Sequence of chain 1.A:
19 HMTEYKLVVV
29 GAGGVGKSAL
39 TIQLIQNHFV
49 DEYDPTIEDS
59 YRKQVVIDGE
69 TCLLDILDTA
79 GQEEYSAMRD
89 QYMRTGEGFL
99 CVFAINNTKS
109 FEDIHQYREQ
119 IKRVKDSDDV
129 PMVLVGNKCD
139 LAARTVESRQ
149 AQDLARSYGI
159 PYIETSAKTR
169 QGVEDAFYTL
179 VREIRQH

Binding-site contacts:
Ligand atom C1 contacts residue VAL33 of chain 1.A at 3.5 Å (hydrophobic).
Ligand atom N1 contacts residue VAL33 of chain 1.A at 3.7 Å.
Ligand atom C5 contacts residue GLY34 of chain 1.A at 4.2 Å.
Ligand atom C2 contacts residue GLY34 of chain 1.A at 4.1 Å.
Ligand atom C5 contacts residue ASP138 of chain 1.A at 4.2 Å.
Ligand atom C4 contacts residue ASP138 of chain 1.A at 3.6 Å.
Ligand atom C1 contacts residue ASP138 of chain 1.A at 3.6 Å.
Ligand atom C2 contacts residue ASP138 of chain 1.A at 3.7 Å.
Ligand atom C4 contacts residue CYS137 of chain 1.A at 2.8 Å (hydrophobic).
Ligand atom C4 contacts residue ASN104 of chain 1.A at 3.1 Å.
Ligand atom C3 contacts residue GLY32 of chain 1.A at 4.5 Å.
Ligand atom N1 contacts residue ASP138 of chain 1.A at 3.5 Å (salt-bridge).
Ligand atom O1 contacts residue VAL33 of chain 1.A at 4.3 Å.
Ligand atom N1 contacts residue GLY34 of chain 1.A at 4.0 Å.
Ligand atom O2 contacts residue ASP138 of chain 1.A at 3.9 Å.
Ligand atom C6 contacts residue GLY32 of chain 1.A at 3.4 Å.
Ligand atom C6 contacts residue VAL33 of chain 1.A at 3.7 Å (hydrophobic).
Ligand atom O1 contacts residue CYS137 of chain 1.A at 3.3 Å.
Ligand atom C2 contacts residue CYS137 of chain 1.A at 2.8 Å (hydrophobic).
Ligand atom O1 contacts residue GLY34 of chain 1.A at 4.0 Å.
Ligand atom O2 contacts residue VAL33 of chain 1.A at 3.6 Å.
Ligand atom C4 contacts residue ALA102 of chain 1.A at 4.1 Å (hydrophobic).
Ligand atom N1 contacts residue CYS137 of chain 1.A at 3.9 Å.
Ligand atom C6 contacts residue GLU380 of chain 1.B at 4.2 Å.
Ligand atom C3 contacts residue GLY34 of chain 1.A at 4.5 Å.
Ligand atom C3 contacts residue VAL33 of chain 1.A at 3.7 Å (hydrophobic).
Ligand atom C5 contacts residue VAL33 of chain 1.A at 4.2 Å (hydrophobic).
Ligand atom O2 contacts residue GLY32 of chain 1.A at 3.8 Å.
Ligand atom O2 contacts residue ASN104 of chain 1.A at 3.6 Å.
Ligand atom C5 contacts residue GLY32 of chain 1.A at 4.1 Å.
Ligand atom C4 contacts residue VAL33 of chain 1.A at 3.4 Å (hydrophobic).
Ligand atom C2 contacts residue VAL33 of chain 1.A at 3.7 Å (hydrophobic).
Ligand atom C3 contacts residue ASN104 of chain 1.A at 3.7 Å.
Ligand atom C1 contacts residue CYS137 of chain 1.A at 1.8 Å (hydrophobic).
Ligand atom O1 contacts residue ASP138 of chain 1.A at 4.3 Å.
Ligand atom C3 contacts residue ASP138 of chain 1.A at 3.4 Å.
Ligand atom C1 contacts residue ASN104 of chain 1.A at 4.1 Å.
Ligand atom C6 contacts residue GLY34 of chain 1.A at 3.4 Å.
Ligand atom C3 contacts residue CYS137 of chain 1.A at 3.9 Å (hydrophobic).

A protein and the small-molecule ligand that binds it are described below.
Small molecule (SMILES): CCN1C(=O)CCC1=O

Sequence of chain 1.B:
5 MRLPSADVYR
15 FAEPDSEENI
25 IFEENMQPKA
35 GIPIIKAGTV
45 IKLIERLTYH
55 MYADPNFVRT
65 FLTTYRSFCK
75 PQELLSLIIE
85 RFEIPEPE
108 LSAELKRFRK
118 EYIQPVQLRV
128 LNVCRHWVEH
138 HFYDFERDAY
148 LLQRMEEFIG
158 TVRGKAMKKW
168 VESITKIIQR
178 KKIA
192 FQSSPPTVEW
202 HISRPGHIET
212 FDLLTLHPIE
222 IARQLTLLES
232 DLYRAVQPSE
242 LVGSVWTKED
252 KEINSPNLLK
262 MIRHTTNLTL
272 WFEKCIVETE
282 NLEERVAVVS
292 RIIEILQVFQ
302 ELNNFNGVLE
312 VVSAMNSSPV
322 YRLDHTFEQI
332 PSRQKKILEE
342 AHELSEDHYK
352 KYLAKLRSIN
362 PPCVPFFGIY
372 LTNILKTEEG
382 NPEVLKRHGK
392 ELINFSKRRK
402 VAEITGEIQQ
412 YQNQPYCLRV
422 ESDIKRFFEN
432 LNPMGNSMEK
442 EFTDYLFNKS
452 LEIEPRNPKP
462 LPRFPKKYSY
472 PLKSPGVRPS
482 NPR